Binding-site contacts:
Ligand atom C3 contacts residue ASN65 of chain 2.A at 3.8 Å.
Ligand atom C2 contacts residue ASN65 of chain 2.A at 2.5 Å.
Ligand atom C1 contacts residue ASN65 of chain 2.A at 1.4 Å.
Ligand atom C5 contacts residue ASN65 of chain 2.A at 3.6 Å.
Ligand atom O3 contacts residue TRP356 of chain 2.A at 4.3 Å.
Ligand atom C3 contacts residue TRP356 of chain 2.A at 3.8 Å (hydrophobic).
Ligand atom O4 contacts residue TRP356 of chain 2.A at 4.0 Å.
Ligand atom C1 contacts residue TRP356 of chain 2.A at 3.8 Å (hydrophobic).
Ligand atom N2 contacts residue TRP356 of chain 2.A at 3.5 Å.
Ligand atom C8 contacts residue TRP356 of chain 2.A at 3.6 Å (hydrophobic).
Ligand atom C8 contacts residue ILE388 of chain 2.A at 3.5 Å (hydrophobic).
Ligand atom C5 contacts residue TRP356 of chain 2.A at 3.9 Å (hydrophobic).
Ligand atom N2 contacts residue ASN65 of chain 2.A at 2.9 Å (h-bond).
Ligand atom O7 contacts residue ASN65 of chain 2.A at 4.1 Å.
Ligand atom C4 contacts residue ASN65 of chain 2.A at 4.2 Å.
Ligand atom O5 contacts residue TRP356 of chain 2.A at 4.3 Å.
Ligand atom O5 contacts residue ASN65 of chain 2.A at 2.4 Å (h-bond).
Ligand atom C7 contacts residue TRP356 of chain 2.A at 4.1 Å (hydrophobic).
Ligand atom C2 contacts residue TRP356 of chain 2.A at 4.1 Å (hydrophobic).
Ligand atom C4 contacts residue TRP356 of chain 2.A at 4.3 Å (hydrophobic).
Ligand atom C7 contacts residue ASN65 of chain 2.A at 3.7 Å.

Sequence of chain 2.A:
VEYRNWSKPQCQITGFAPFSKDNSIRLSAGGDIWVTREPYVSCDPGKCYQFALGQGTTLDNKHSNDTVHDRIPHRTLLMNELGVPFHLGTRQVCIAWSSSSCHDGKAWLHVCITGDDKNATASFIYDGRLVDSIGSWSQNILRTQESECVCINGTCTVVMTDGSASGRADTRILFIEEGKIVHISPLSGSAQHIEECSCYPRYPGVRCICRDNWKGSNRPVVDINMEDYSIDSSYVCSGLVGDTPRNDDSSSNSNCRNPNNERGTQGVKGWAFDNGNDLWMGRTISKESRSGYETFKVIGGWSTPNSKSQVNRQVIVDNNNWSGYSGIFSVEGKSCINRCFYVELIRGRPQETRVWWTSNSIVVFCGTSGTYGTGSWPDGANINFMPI

The small molecule below binds the protein below.
Small molecule (SMILES): CC(=O)N[C@@H]1[C@@H](O)[C@H](O)[C@@H](CO)O[C@H]1O